Binding-site contacts:
Ligand atom C7 contacts residue VAL39 of chain 1.A at 3.3 Å (hydrophobic).
Ligand atom O7 contacts residue GLY11 of chain 1.A at 4.1 Å.
Ligand atom C4 contacts residue ASN15 of chain 1.A at 4.2 Å.
Ligand atom C7 contacts residue GLY11 of chain 1.A at 4.0 Å.
Ligand atom O7 contacts residue LEU40 of chain 1.A at 3.9 Å.
Ligand atom C7 contacts residue ASN15 of chain 1.A at 3.9 Å.
Ligand atom C8 contacts residue ASN15 of chain 1.A at 4.4 Å.
Ligand atom O7 contacts residue VAL39 of chain 1.A at 3.3 Å.
Ligand atom C8 contacts residue GLY11 of chain 1.A at 3.9 Å.
Ligand atom C2 contacts residue ASN15 of chain 1.A at 2.5 Å.
Ligand atom C1 contacts residue ASN15 of chain 1.A at 1.4 Å.
Ligand atom N2 contacts residue VAL39 of chain 1.A at 3.8 Å.
Ligand atom O3 contacts residue VAL39 of chain 1.A at 3.2 Å.
Ligand atom C3 contacts residue ASN15 of chain 1.A at 3.9 Å.
Ligand atom O7 contacts residue PHE14 of chain 1.A at 4.2 Å.
Ligand atom C3 contacts residue VAL39 of chain 1.A at 4.2 Å (hydrophobic).
Ligand atom N2 contacts residue ASN15 of chain 1.A at 3.0 Å (h-bond).
Ligand atom O7 contacts residue PHE10 of chain 1.A at 4.4 Å.
Ligand atom C5 contacts residue ASN15 of chain 1.A at 3.6 Å.
Ligand atom O5 contacts residue ASN15 of chain 1.A at 2.3 Å (h-bond).
Ligand atom C8 contacts residue VAL39 of chain 1.A at 3.7 Å (hydrophobic).

Sequence of chain 1.A:
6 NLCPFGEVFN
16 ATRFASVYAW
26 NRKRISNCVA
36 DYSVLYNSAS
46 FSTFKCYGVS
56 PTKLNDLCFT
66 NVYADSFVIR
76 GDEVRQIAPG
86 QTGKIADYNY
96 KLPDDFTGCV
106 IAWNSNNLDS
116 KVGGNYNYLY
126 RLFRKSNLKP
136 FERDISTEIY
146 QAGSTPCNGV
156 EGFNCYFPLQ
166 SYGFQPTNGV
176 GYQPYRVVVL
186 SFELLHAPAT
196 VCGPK

A small-molecule ligand and the protein it binds are described below.
Small molecule (SMILES): CC(=O)N[C@@H]1[C@@H](O)[C@H](O)[C@@H](CO)O[C@H]1O